A small-molecule ligand and the protein it binds are described below.
Small molecule (SMILES): COc1ccccc1NC1CN(C(=O)c2cc(=O)[nH]c3ccccc23)C1

Sequence of chain 1.A:
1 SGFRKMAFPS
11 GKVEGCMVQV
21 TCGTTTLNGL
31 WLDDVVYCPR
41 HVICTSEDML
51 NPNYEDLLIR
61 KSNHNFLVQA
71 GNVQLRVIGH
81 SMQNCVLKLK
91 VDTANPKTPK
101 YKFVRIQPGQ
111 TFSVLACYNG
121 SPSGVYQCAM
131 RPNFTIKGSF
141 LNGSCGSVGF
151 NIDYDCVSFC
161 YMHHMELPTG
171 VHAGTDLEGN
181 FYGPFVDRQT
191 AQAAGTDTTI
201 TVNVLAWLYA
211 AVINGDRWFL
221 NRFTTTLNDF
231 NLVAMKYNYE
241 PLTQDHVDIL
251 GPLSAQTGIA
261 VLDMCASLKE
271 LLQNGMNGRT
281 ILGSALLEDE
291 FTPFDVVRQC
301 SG

Binding-site contacts:
Ligand atom C2 contacts residue ONU1 of chain 2.F at 3.6 Å.
Ligand atom C contacts residue ONU1 of chain 2.F at 3.5 Å.
Ligand atom O contacts residue MET49 of chain 2.A at 3.8 Å.
Ligand atom C16 contacts residue ONU1 of chain 2.F at 3.4 Å.
Ligand atom C14 contacts residue GLU166 of chain 2.A at 3.8 Å.
Ligand atom C15 contacts residue GLU166 of chain 2.A at 3.7 Å.
Ligand atom C3 contacts residue ONU1 of chain 2.F at 3.6 Å.
Ligand atom C contacts residue GLN189 of chain 2.A at 3.1 Å.
Ligand atom C7 contacts residue HIS41 of chain 2.A at 3.5 Å.
Ligand atom C18 contacts residue ASN142 of chain 2.A at 3.4 Å.
Ligand atom O2 contacts residue GLU166 of chain 2.A at 3.5 Å.
Ligand atom C5 contacts residue MET49 of chain 2.A at 3.6 Å (hydrophobic).
Ligand atom O1 contacts residue ASN142 of chain 2.A at 3.4 Å (h-bond).
Ligand atom C8 contacts residue CYS145 of chain 2.A at 3.5 Å (hydrophobic).
Ligand atom C1 contacts residue ONU1 of chain 2.F at 3.7 Å.
Ligand atom O2 contacts residue PHE140 of chain 2.A at 3.5 Å.
Ligand atom C9 contacts residue CYS145 of chain 2.A at 3.5 Å (hydrophobic).
Ligand atom C17 contacts residue ONU1 of chain 2.F at 3.5 Å.
Ligand atom C4 contacts residue MET49 of chain 2.A at 3.4 Å (hydrophobic).
Ligand atom C17 contacts residue ASN142 of chain 2.A at 3.7 Å.
Ligand atom C3 contacts residue MET49 of chain 2.A at 3.5 Å (hydrophobic).
Ligand atom O2 contacts residue HIS163 of chain 2.A at 2.6 Å (h-bond).
Ligand atom N2 contacts residue PHE140 of chain 2.A at 3.4 Å (h-bond).
Ligand atom C3 contacts residue GLN189 of chain 2.A at 3.8 Å.
Ligand atom O2 contacts residue HIS172 of chain 2.A at 3.3 Å.
Ligand atom C2 contacts residue MET49 of chain 2.A at 3.6 Å (hydrophobic).
Ligand atom C10 contacts residue CYS145 of chain 2.A at 3.6 Å (hydrophobic).
Ligand atom C1 contacts residue MET49 of chain 2.A at 3.8 Å (hydrophobic).
Ligand atom C8 contacts residue HIS164 of chain 2.A at 3.5 Å.
Ligand atom C19 contacts residue ASN142 of chain 2.A at 3.8 Å.
Ligand atom C13 contacts residue HIS163 of chain 2.A at 3.6 Å.
Ligand atom N1 contacts residue CYS145 of chain 2.A at 3.2 Å (h-bond).
Ligand atom C4 contacts residue ONU1 of chain 2.F at 3.5 Å.
Ligand atom O contacts residue ONU1 of chain 2.F at 3.5 Å.
Ligand atom C13 contacts residue GLU166 of chain 2.A at 3.7 Å.
Ligand atom C8 contacts residue ONU1 of chain 2.F at 3.3 Å.
Ligand atom C12 contacts residue SER144 of chain 2.A at 3.7 Å.
Ligand atom N2 contacts residue GLU166 of chain 2.A at 2.9 Å (salt-bridge).
Ligand atom O1 contacts residue GLY143 of chain 2.A at 3.0 Å (h-bond).
Ligand atom C3 contacts residue ARG188 of chain 2.A at 3.7 Å.

Sequence of chain 2.A:
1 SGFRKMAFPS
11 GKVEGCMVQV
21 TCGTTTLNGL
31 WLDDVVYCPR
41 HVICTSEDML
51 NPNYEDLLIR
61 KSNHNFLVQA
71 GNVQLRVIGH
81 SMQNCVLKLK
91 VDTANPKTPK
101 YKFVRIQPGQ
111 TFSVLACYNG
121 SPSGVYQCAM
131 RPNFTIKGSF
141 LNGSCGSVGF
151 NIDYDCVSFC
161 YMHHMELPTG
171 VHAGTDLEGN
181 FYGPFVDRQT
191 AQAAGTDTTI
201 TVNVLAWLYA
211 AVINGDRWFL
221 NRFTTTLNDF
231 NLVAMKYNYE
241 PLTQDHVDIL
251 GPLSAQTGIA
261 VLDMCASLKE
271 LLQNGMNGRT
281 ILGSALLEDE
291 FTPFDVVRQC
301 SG